Binding-site contacts:
Ligand atom C7 contacts residue TRP446 of chain 1.B at 4.1 Å (hydrophobic).
Ligand atom O3 contacts residue GLU302 of chain 1.B at 3.8 Å.
Ligand atom S1 contacts residue TRP375 of chain 1.B at 3.7 Å.
Ligand atom C7 contacts residue ASP301 of chain 1.B at 3.4 Å.
Ligand atom O4 contacts residue ASP448 of chain 1.B at 2.8 Å (salt-bridge).
Ligand atom O4 contacts residue GAL1 of chain 1.I at 2.8 Å (h-bond).
Ligand atom C8 contacts residue TRP375 of chain 1.B at 3.6 Å (hydrophobic).
Ligand atom C2 contacts residue GAL1 of chain 1.I at 3.6 Å.
Ligand atom C6 contacts residue TYR408 of chain 1.B at 3.4 Å (hydrophobic).
Ligand atom O5 contacts residue TYR400 of chain 1.B at 4.0 Å.
Ligand atom N2 contacts residue TRP375 of chain 1.B at 4.1 Å.
Ligand atom C1 contacts residue TRP375 of chain 1.B at 3.8 Å (hydrophobic).
Ligand atom O3 contacts residue ASP301 of chain 1.B at 4.1 Å.
Ligand atom N2 contacts residue GAL1 of chain 1.I at 3.7 Å.
Ligand atom C3 contacts residue GLU302 of chain 1.B at 4.2 Å.
Ligand atom C4 contacts residue TRP446 of chain 1.B at 4.1 Å (hydrophobic).
Ligand atom C8 contacts residue TRP446 of chain 1.B at 4.1 Å (hydrophobic).
Ligand atom N2 contacts residue GLU302 of chain 1.B at 3.5 Å (salt-bridge).
Ligand atom O3 contacts residue GAL1 of chain 1.I at 1.4 Å.
Ligand atom C3 contacts residue TRP446 of chain 1.B at 4.1 Å (hydrophobic).
Ligand atom C4 contacts residue GAL1 of chain 1.I at 3.2 Å.
Ligand atom N2 contacts residue ASP301 of chain 1.B at 2.7 Å (salt-bridge).
Ligand atom C7 contacts residue TRP375 of chain 1.B at 3.8 Å (hydrophobic).
Ligand atom S1 contacts residue TYR400 of chain 1.B at 3.1 Å (h-bond).
Ligand atom C2 contacts residue GLU302 of chain 1.B at 3.3 Å.
Ligand atom C6 contacts residue TRP446 of chain 1.B at 3.6 Å (hydrophobic).
Ligand atom C5 contacts residue TRP446 of chain 1.B at 3.8 Å (hydrophobic).
Ligand atom C2 contacts residue ASP301 of chain 1.B at 3.9 Å.
Ligand atom C1 contacts residue GLU302 of chain 1.B at 3.9 Å.
Ligand atom S1 contacts residue TRP446 of chain 1.B at 3.8 Å.
Ligand atom C3 contacts residue GAL1 of chain 1.I at 2.4 Å.
Ligand atom O5 contacts residue TYR408 of chain 1.B at 4.1 Å.
Ligand atom C8 contacts residue TRP354 of chain 1.B at 3.6 Å (hydrophobic).
Ligand atom C4 contacts residue ASP448 of chain 1.B at 3.5 Å.
Ligand atom O3 contacts residue HIS244 of chain 1.B at 4.0 Å.
Ligand atom O6 contacts residue ASP448 of chain 1.B at 2.6 Å (salt-bridge).
Ligand atom C8 contacts residue ASP301 of chain 1.B at 3.3 Å.
Ligand atom O6 contacts residue TYR408 of chain 1.B at 3.5 Å.
Ligand atom C6 contacts residue ASP448 of chain 1.B at 3.4 Å.
Ligand atom O4 contacts residue TRP446 of chain 1.B at 3.3 Å.

Sequence of chain 1.B:
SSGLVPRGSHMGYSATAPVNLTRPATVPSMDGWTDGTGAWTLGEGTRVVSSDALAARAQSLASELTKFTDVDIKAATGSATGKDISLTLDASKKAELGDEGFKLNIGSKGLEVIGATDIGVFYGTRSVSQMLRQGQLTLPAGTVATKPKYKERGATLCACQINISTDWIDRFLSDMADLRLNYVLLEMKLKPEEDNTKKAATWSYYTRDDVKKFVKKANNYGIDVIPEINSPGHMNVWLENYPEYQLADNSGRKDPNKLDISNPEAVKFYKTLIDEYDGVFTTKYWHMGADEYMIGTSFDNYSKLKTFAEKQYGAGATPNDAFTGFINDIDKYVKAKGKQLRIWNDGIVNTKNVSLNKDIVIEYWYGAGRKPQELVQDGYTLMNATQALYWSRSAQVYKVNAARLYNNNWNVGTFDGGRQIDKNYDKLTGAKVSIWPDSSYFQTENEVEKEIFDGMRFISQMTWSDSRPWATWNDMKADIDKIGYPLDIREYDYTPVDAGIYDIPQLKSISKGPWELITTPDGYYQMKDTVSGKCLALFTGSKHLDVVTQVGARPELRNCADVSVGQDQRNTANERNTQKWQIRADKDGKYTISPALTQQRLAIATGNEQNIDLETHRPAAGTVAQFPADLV

This protein binds this small molecule.
Small molecule (SMILES): CC1=N[C@@H]2[C@@H](O)[C@H](O)[C@@H](CO)O[C@@H]2S1